A protein and the small-molecule ligand that binds it are described below.
Small molecule (SMILES): Cc1ccc(O)nn1

Binding-site contacts:
Ligand atom O contacts residue GLU203 of chain 1.A at 3.4 Å (salt-bridge).
Ligand atom O contacts residue MET221 of chain 1.A at 3.7 Å.
Ligand atom C4 contacts residue LEU118 of chain 1.A at 3.9 Å (hydrophobic).
Ligand atom O contacts residue VAL219 of chain 1.A at 3.8 Å.
Ligand atom N contacts residue GLY120 of chain 1.A at 3.4 Å (h-bond).
Ligand atom C4 contacts residue ALA119 of chain 1.A at 4.1 Å (hydrophobic).
Ligand atom C3 contacts residue VAL219 of chain 1.A at 3.9 Å (hydrophobic).
Ligand atom C contacts residue VAL262 of chain 1.A at 4.0 Å (hydrophobic).
Ligand atom C3 contacts residue TYR202 of chain 1.A at 4.1 Å (hydrophobic).
Ligand atom C2 contacts residue VAL219 of chain 1.A at 3.6 Å (hydrophobic).
Ligand atom C contacts residue TYR202 of chain 1.A at 4.0 Å (hydrophobic).
Ligand atom C4 contacts residue DMS1 of chain 1.C at 3.8 Å.
Ligand atom N1 contacts residue VAL219 of chain 1.A at 3.7 Å.
Ligand atom C2 contacts residue MET221 of chain 1.A at 3.9 Å (hydrophobic).
Ligand atom C4 contacts residue GLY120 of chain 1.A at 4.1 Å.
Ligand atom C2 contacts residue TYR202 of chain 1.A at 4.0 Å (hydrophobic).
Ligand atom C2 contacts residue GLU203 of chain 1.A at 3.4 Å.
Ligand atom N contacts residue VAL219 of chain 1.A at 4.0 Å.
Ligand atom C3 contacts residue GLY220 of chain 1.A at 3.7 Å.
Ligand atom C4 contacts residue VAL219 of chain 1.A at 4.1 Å (hydrophobic).
Ligand atom C contacts residue ASN245 of chain 1.A at 3.9 Å.
Ligand atom O contacts residue ASN197 of chain 1.A at 3.0 Å (h-bond).
Ligand atom C3 contacts residue MET221 of chain 1.A at 3.7 Å (hydrophobic).
Ligand atom C2 contacts residue GLY220 of chain 1.A at 3.9 Å.
Ligand atom N contacts residue ALA119 of chain 1.A at 4.2 Å.
Ligand atom N1 contacts residue GLU203 of chain 1.A at 2.5 Å (salt-bridge).
Ligand atom C1 contacts residue TYR202 of chain 1.A at 3.7 Å (hydrophobic).
Ligand atom C contacts residue ALA119 of chain 1.A at 3.5 Å (hydrophobic).
Ligand atom C contacts residue ALA244 of chain 1.A at 4.0 Å (hydrophobic).
Ligand atom N1 contacts residue TYR202 of chain 1.A at 3.8 Å.
Ligand atom O contacts residue GLY220 of chain 1.A at 3.9 Å.
Ligand atom C3 contacts residue DMS1 of chain 1.C at 4.0 Å.
Ligand atom C1 contacts residue VAL219 of chain 1.A at 4.2 Å (hydrophobic).
Ligand atom N1 contacts residue GLY120 of chain 1.A at 4.1 Å.
Ligand atom C contacts residue GLY120 of chain 1.A at 3.5 Å.
Ligand atom C4 contacts residue TYR202 of chain 1.A at 3.9 Å (hydrophobic).
Ligand atom N contacts residue GLU203 of chain 1.A at 3.5 Å (salt-bridge).
Ligand atom C1 contacts residue GLY120 of chain 1.A at 3.4 Å.
Ligand atom N contacts residue TYR202 of chain 1.A at 3.6 Å.
Ligand atom C1 contacts residue ALA119 of chain 1.A at 3.8 Å (hydrophobic).

Sequence of chain 1.A:
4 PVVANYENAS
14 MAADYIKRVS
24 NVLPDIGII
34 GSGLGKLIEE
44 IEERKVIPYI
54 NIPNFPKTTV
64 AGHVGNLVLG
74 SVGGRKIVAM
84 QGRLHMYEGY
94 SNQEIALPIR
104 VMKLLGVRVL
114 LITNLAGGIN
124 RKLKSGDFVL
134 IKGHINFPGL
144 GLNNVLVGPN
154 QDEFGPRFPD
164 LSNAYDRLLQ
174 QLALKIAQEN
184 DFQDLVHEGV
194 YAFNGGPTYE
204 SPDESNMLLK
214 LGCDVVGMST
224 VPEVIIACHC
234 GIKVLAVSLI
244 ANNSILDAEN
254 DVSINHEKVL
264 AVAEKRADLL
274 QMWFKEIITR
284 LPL